Sequence of chain 2.A:
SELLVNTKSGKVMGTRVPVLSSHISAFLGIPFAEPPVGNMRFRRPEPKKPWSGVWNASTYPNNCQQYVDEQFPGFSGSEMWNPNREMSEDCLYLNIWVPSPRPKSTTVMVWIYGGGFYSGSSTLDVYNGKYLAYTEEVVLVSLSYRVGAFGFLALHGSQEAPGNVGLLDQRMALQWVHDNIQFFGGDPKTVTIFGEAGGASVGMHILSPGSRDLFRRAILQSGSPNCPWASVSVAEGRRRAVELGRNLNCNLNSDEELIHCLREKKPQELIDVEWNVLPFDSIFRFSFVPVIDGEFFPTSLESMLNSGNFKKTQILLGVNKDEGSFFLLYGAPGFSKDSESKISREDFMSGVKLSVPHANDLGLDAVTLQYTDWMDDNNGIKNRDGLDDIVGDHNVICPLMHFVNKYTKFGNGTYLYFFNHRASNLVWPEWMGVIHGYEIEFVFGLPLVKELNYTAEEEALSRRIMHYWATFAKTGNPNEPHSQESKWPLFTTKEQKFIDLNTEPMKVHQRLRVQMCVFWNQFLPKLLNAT

Binding-site contacts:
Ligand atom N2 contacts residue ASN454 of chain 2.A at 3.0 Å (h-bond).
Ligand atom O7 contacts residue ASN454 of chain 2.A at 3.7 Å.
Ligand atom C5 contacts residue ASN454 of chain 2.A at 3.7 Å.
Ligand atom C2 contacts residue ASN454 of chain 2.A at 2.5 Å.
Ligand atom C7 contacts residue ASN454 of chain 2.A at 3.5 Å.
Ligand atom C1 contacts residue ASN454 of chain 2.A at 1.4 Å.
Ligand atom O5 contacts residue ASN454 of chain 2.A at 2.4 Å (h-bond).
Ligand atom C8 contacts residue GLU452 of chain 2.A at 3.8 Å.
Ligand atom C7 contacts residue GLU452 of chain 2.A at 4.1 Å.
Ligand atom C4 contacts residue ASN454 of chain 2.A at 4.2 Å.
Ligand atom N2 contacts residue GLU452 of chain 2.A at 3.8 Å.
Ligand atom C3 contacts residue ASN454 of chain 2.A at 3.8 Å.
Ligand atom C1 contacts residue GLU452 of chain 2.A at 4.3 Å.
Ligand atom C8 contacts residue LEU453 of chain 2.A at 4.1 Å (hydrophobic).

This protein binds this small molecule.
Small molecule (SMILES): CC(=O)N[C@@H]1[C@@H](O)[C@H](O)[C@@H](CO)O[C@H]1O